Binding-site contacts:
Ligand atom C3 contacts residue NAG1 of chain 1.J at 4.4 Å.
Ligand atom C4 contacts residue ASN230 of chain 1.A at 4.2 Å.
Ligand atom O3 contacts residue NAG1 of chain 1.J at 3.4 Å.
Ligand atom O7 contacts residue NAG1 of chain 1.J at 2.9 Å (h-bond).
Ligand atom C5 contacts residue ASN230 of chain 1.A at 3.7 Å.
Ligand atom O7 contacts residue ASN253 of chain 1.A at 4.0 Å.
Ligand atom C2 contacts residue NAG1 of chain 1.J at 4.4 Å.
Ligand atom N2 contacts residue ASN230 of chain 1.A at 2.9 Å (h-bond).
Ligand atom C8 contacts residue NAG1 of chain 1.J at 3.9 Å.
Ligand atom C7 contacts residue NAG1 of chain 1.J at 3.5 Å.
Ligand atom N2 contacts residue SER231 of chain 1.A at 4.4 Å.
Ligand atom C3 contacts residue ASN230 of chain 1.A at 3.8 Å.
Ligand atom C7 contacts residue ASN230 of chain 1.A at 3.5 Å.
Ligand atom C4 contacts residue NAG1 of chain 1.J at 4.1 Å.
Ligand atom C1 contacts residue ASN230 of chain 1.A at 1.4 Å.
Ligand atom C2 contacts residue ASN230 of chain 1.A at 2.4 Å.
Ligand atom O5 contacts residue ASN230 of chain 1.A at 2.4 Å (h-bond).
Ligand atom C8 contacts residue THR239 of chain 1.A at 4.0 Å.
Ligand atom O7 contacts residue ASN230 of chain 1.A at 3.7 Å.

A protein and the small-molecule ligand that binds it are described below.
Small molecule (SMILES): CC(=O)N[C@@H]1[C@@H](O)[C@H](O)[C@@H](CO)O[C@H]1O

Sequence of chain 1.A:
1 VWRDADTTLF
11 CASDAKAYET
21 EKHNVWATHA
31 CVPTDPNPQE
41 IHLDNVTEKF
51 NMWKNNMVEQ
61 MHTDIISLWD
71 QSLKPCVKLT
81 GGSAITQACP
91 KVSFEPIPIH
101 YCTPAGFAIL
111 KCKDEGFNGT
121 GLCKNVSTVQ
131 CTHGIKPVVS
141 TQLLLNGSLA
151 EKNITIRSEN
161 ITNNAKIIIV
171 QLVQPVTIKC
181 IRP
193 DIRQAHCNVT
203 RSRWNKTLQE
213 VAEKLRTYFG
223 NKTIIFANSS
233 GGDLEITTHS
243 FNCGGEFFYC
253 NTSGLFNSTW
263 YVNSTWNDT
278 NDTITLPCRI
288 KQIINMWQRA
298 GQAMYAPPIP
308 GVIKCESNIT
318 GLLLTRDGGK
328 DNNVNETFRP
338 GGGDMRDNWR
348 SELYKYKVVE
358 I